The protein below binds the small molecule below.
Small molecule (SMILES): CC(=O)N[C@@H]1[C@@H](O)[C@H](O)[C@@H](CO)O[C@H]1O

Sequence of chain 1.B:
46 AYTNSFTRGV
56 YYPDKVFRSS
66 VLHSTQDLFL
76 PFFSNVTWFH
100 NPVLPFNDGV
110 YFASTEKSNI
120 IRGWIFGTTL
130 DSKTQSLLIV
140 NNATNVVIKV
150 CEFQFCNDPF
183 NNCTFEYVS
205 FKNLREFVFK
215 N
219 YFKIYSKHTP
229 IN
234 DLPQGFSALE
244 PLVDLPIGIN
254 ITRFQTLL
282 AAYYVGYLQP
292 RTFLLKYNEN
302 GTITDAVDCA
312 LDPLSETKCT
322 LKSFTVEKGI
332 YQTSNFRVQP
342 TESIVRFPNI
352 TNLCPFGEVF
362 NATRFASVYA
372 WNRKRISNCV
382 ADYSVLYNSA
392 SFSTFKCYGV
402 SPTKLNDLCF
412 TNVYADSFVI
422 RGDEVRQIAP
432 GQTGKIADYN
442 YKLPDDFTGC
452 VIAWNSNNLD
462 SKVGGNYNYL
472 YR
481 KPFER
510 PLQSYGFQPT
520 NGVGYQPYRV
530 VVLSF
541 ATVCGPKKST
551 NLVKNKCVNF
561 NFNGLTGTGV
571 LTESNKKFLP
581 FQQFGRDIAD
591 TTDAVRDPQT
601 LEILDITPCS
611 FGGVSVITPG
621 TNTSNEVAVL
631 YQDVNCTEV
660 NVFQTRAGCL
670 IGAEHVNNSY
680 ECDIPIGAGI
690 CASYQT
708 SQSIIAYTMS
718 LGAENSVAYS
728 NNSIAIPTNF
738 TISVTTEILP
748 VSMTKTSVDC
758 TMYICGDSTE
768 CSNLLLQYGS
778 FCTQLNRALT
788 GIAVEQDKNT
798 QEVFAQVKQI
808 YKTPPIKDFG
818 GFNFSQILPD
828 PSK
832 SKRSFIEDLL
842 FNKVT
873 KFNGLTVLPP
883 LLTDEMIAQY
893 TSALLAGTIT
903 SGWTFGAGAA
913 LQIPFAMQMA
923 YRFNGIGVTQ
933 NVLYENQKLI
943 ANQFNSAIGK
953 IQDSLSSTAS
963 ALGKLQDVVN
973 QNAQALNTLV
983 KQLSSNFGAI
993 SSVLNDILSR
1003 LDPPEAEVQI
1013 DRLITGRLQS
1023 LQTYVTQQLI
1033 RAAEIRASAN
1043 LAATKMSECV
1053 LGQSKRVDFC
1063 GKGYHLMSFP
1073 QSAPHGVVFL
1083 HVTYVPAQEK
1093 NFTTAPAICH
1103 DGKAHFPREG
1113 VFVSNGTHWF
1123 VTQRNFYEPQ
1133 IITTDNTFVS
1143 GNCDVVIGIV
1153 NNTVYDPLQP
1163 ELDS

Binding-site contacts:
Ligand atom C3 contacts residue ASN80 of chain 1.B at 3.9 Å.
Ligand atom C7 contacts residue ASN80 of chain 1.B at 3.3 Å.
Ligand atom N2 contacts residue ASN80 of chain 1.B at 3.0 Å (h-bond).
Ligand atom O5 contacts residue ASN80 of chain 1.B at 2.4 Å (h-bond).
Ligand atom O7 contacts residue ASN80 of chain 1.B at 3.2 Å (h-bond).
Ligand atom C4 contacts residue ASN80 of chain 1.B at 4.3 Å.
Ligand atom C1 contacts residue TYR47 of chain 1.B at 4.5 Å (hydrophobic).
Ligand atom O5 contacts residue TYR47 of chain 1.B at 4.1 Å.
Ligand atom C2 contacts residue ASN80 of chain 1.B at 2.5 Å.
Ligand atom C8 contacts residue ASN80 of chain 1.B at 4.0 Å.
Ligand atom C1 contacts residue ASN80 of chain 1.B at 1.5 Å.
Ligand atom C5 contacts residue ASN80 of chain 1.B at 3.8 Å.